Binding-site contacts:
Ligand atom O3 contacts residue GLN51 of chain 1.A at 3.1 Å (h-bond).
Ligand atom C2 contacts residue GLN51 of chain 1.A at 3.7 Å.
Ligand atom O2 contacts residue TYR48 of chain 1.A at 3.3 Å.
Ligand atom C5 contacts residue ARG20 of chain 1.A at 3.8 Å.
Ligand atom C1 contacts residue THR19 of chain 1.A at 4.1 Å.
Ligand atom C1 contacts residue TYR48 of chain 1.A at 3.8 Å (hydrophobic).
Ligand atom O1 contacts residue TYR48 of chain 1.A at 2.8 Å (h-bond).
Ligand atom C1 contacts residue ARG20 of chain 1.A at 4.0 Å.
Ligand atom O2 contacts residue GLN51 of chain 1.A at 2.6 Å (h-bond).
Ligand atom C2 contacts residue TYR48 of chain 1.A at 4.3 Å (hydrophobic).
Ligand atom C3 contacts residue GLN51 of chain 1.A at 4.1 Å.
Ligand atom O2 contacts residue THR19 of chain 1.A at 4.3 Å.
Ligand atom O5 contacts residue ARG20 of chain 1.A at 3.5 Å (salt-bridge).
Ligand atom C3 contacts residue THR19 of chain 1.A at 4.1 Å.
Ligand atom C5 contacts residue THR19 of chain 1.A at 4.3 Å.
Ligand atom C2 contacts residue THR19 of chain 1.A at 4.4 Å.
Ligand atom O1 contacts residue ARG20 of chain 1.A at 3.5 Å (salt-bridge).

Sequence of chain 1.A:
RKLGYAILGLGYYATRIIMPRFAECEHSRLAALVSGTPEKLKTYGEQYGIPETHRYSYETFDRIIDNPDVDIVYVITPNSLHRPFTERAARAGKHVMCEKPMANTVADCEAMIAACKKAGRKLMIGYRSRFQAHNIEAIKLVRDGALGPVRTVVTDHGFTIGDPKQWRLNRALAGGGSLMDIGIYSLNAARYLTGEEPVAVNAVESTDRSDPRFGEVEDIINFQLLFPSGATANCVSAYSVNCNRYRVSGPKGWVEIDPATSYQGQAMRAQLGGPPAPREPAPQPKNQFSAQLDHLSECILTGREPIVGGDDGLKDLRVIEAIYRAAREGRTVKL

A small-molecule ligand and the protein it binds are described below.
Small molecule (SMILES): O[C@@H]1[C@@H](O)[C@H](O)OC[C@H]1O